Sequence of chain 2.A:
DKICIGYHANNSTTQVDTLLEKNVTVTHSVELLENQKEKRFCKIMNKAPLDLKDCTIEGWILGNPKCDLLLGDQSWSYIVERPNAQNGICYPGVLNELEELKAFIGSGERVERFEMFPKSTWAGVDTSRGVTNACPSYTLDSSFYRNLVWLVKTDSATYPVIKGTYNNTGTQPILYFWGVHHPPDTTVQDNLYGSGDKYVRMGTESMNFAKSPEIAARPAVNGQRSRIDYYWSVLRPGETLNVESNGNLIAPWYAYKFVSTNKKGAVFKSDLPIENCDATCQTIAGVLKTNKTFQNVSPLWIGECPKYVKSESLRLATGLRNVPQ

A small-molecule ligand and the protein it binds are described below.
Small molecule (SMILES): CC(=O)N[C@H]1[C@H]([C@H](O)[C@H](O)CO)O[C@@](OC[C@H]2O[C@@H](O)[C@H](O)[C@@H](O)[C@H]2O)(C(=O)O)C[C@@H]1O

Binding-site contacts:
Ligand atom C1 contacts residue THR132 of chain 2.A at 3.5 Å.
Ligand atom O9 contacts residue SER226 of chain 2.A at 2.7 Å (h-bond).
Ligand atom N5 contacts residue VAL131 of chain 2.A at 3.0 Å (h-bond).
Ligand atom O3 contacts residue ASN133 of chain 2.A at 3.7 Å.
Ligand atom C7 contacts residue TRP150 of chain 2.A at 4.2 Å (hydrophobic).
Ligand atom O4 contacts residue ASN133 of chain 2.A at 2.4 Å (h-bond).
Ligand atom C10 contacts residue VAL131 of chain 2.A at 4.0 Å (hydrophobic).
Ligand atom O10 contacts residue LEU192 of chain 2.A at 3.9 Å.
Ligand atom O5 contacts residue GLY223 of chain 2.A at 3.0 Å (h-bond).
Ligand atom O1A contacts residue ASN133 of chain 2.A at 3.7 Å.
Ligand atom C1 contacts residue ASN133 of chain 2.A at 3.5 Å.
Ligand atom C5 contacts residue VAL131 of chain 2.A at 3.8 Å (hydrophobic).
Ligand atom O9 contacts residue TYR91 of chain 2.A at 3.0 Å (h-bond).
Ligand atom C6 contacts residue GLN224 of chain 2.A at 4.1 Å.
Ligand atom C5 contacts residue GLY223 of chain 2.A at 4.2 Å.
Ligand atom C6 contacts residue VAL131 of chain 2.A at 4.2 Å (hydrophobic).
Ligand atom O1 contacts residue GLY223 of chain 2.A at 3.3 Å (h-bond).
Ligand atom O9 contacts residue HIS181 of chain 2.A at 3.7 Å.
Ligand atom O1A contacts residue GLN224 of chain 2.A at 2.9 Å (h-bond).
Ligand atom C4 contacts residue ASN133 of chain 2.A at 3.8 Å.
Ligand atom O4 contacts residue VAL131 of chain 2.A at 4.0 Å.
Ligand atom O5 contacts residue GLN224 of chain 2.A at 4.0 Å.
Ligand atom C8 contacts residue GLN224 of chain 2.A at 4.2 Å.
Ligand atom C9 contacts residue TYR91 of chain 2.A at 3.6 Å (hydrophobic).
Ligand atom C9 contacts residue TRP150 of chain 2.A at 4.1 Å (hydrophobic).
Ligand atom C4 contacts residue VAL131 of chain 2.A at 3.7 Å (hydrophobic).
Ligand atom O7 contacts residue LEU192 of chain 2.A at 4.1 Å.
Ligand atom C1 contacts residue GLN224 of chain 2.A at 3.9 Å.
Ligand atom C11 contacts residue ARG129 of chain 2.A at 3.3 Å.
Ligand atom C8 contacts residue TYR91 of chain 2.A at 4.0 Å (hydrophobic).
Ligand atom C2 contacts residue GLY223 of chain 2.A at 3.3 Å.
Ligand atom O1B contacts residue ASN133 of chain 2.A at 2.6 Å (h-bond).
Ligand atom C9 contacts residue SER226 of chain 2.A at 4.0 Å.
Ligand atom O1B contacts residue THR132 of chain 2.A at 3.4 Å.
Ligand atom O2 contacts residue GLY223 of chain 2.A at 4.2 Å.
Ligand atom C9 contacts residue HIS181 of chain 2.A at 3.8 Å.
Ligand atom O8 contacts residue TYR91 of chain 2.A at 3.3 Å (h-bond).
Ligand atom O1A contacts residue THR132 of chain 2.A at 2.7 Å (h-bond).
Ligand atom O8 contacts residue GLN224 of chain 2.A at 2.9 Å (h-bond).
Ligand atom C1 contacts residue GLY223 of chain 2.A at 3.4 Å.